Sequence of chain 1.A:
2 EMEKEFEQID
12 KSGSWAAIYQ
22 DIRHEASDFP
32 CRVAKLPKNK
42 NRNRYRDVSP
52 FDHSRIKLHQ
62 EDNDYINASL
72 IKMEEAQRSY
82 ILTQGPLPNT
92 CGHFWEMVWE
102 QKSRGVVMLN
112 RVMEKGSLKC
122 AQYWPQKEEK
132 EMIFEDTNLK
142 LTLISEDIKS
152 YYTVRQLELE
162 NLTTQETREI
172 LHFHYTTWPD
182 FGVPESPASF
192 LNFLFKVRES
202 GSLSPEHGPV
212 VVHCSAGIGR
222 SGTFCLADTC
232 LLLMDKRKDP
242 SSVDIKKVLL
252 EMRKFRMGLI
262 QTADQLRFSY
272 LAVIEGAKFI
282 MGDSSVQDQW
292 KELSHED

This protein binds this small molecule.
Small molecule (SMILES): O=C(O)COc1c(C(=O)O)sc(-c2cccc(N(C(=O)c3ccccc3)C3CCCCC3)c2)c1Br

Binding-site contacts:
Ligand atom C19 contacts residue PHE182 of chain 1.A at 3.6 Å (hydrophobic).
Ligand atom C24 contacts residue ASP48 of chain 1.A at 3.4 Å.
Ligand atom O6 contacts residue GLY220 of chain 1.A at 3.7 Å.
Ligand atom O3 contacts residue LYS120 of chain 1.A at 3.0 Å (salt-bridge).
Ligand atom C23 contacts residue ASP48 of chain 1.A at 3.5 Å.
Ligand atom O2 contacts residue TYR46 of chain 1.A at 3.4 Å (h-bond).
Ligand atom C5 contacts residue PHE182 of chain 1.A at 3.8 Å (hydrophobic).
Ligand atom C18 contacts residue TYR46 of chain 1.A at 3.8 Å (hydrophobic).
Ligand atom C20 contacts residue PHE182 of chain 1.A at 3.5 Å (hydrophobic).
Ligand atom C24 contacts residue MET258 of chain 1.A at 3.7 Å (hydrophobic).
Ligand atom O5 contacts residue PHE182 of chain 1.A at 2.9 Å (h-bond).
Ligand atom C17 contacts residue PHE182 of chain 1.A at 3.6 Å (hydrophobic).
Ligand atom C15 contacts residue PHE182 of chain 1.A at 3.7 Å (hydrophobic).
Ligand atom C20 contacts residue ARG221 of chain 1.A at 3.7 Å.
Ligand atom C25 contacts residue ILE219 of chain 1.A at 3.6 Å (hydrophobic).
Ligand atom O5 contacts residue ARG221 of chain 1.A at 3.7 Å.
Ligand atom C18 contacts residue SER216 of chain 1.A at 3.9 Å.
Ligand atom O5 contacts residue GLN266 of chain 1.A at 3.0 Å (h-bond).
Ligand atom C18 contacts residue PHE182 of chain 1.A at 3.9 Å (hydrophobic).
Ligand atom O3 contacts residue SER216 of chain 1.A at 3.4 Å.
Ligand atom O6 contacts residue ARG221 of chain 1.A at 3.1 Å (salt-bridge).
Ligand atom BR1 contacts residue GLN262 of chain 1.A at 3.0 Å.
Ligand atom O3 contacts residue ARG221 of chain 1.A at 3.3 Å (salt-bridge).
Ligand atom C26 contacts residue ILE219 of chain 1.A at 3.6 Å (hydrophobic).
Ligand atom C6 contacts residue PHE182 of chain 1.A at 3.8 Å (hydrophobic).
Ligand atom C22 contacts residue ASP48 of chain 1.A at 3.7 Å.
Ligand atom C26 contacts residue GLN262 of chain 1.A at 3.2 Å.
Ligand atom C14 contacts residue PHE182 of chain 1.A at 3.8 Å (hydrophobic).
Ligand atom O2 contacts residue LYS120 of chain 1.A at 2.8 Å (salt-bridge).
Ligand atom S1 contacts residue PHE182 of chain 1.A at 3.9 Å.
Ligand atom C10 contacts residue VAL49 of chain 1.A at 3.8 Å (hydrophobic).
Ligand atom C16 contacts residue PHE182 of chain 1.A at 3.6 Å (hydrophobic).
Ligand atom BR1 contacts residue ILE219 of chain 1.A at 3.4 Å.
Ligand atom O6 contacts residue CYS215 of chain 1.A at 3.8 Å.
Ligand atom S1 contacts residue TYR46 of chain 1.A at 3.7 Å.
Ligand atom C15 contacts residue ALA217 of chain 1.A at 3.7 Å (hydrophobic).
Ligand atom O3 contacts residue ASP181 of chain 1.A at 3.8 Å.
Ligand atom C18 contacts residue LYS120 of chain 1.A at 3.2 Å.
Ligand atom C20 contacts residue GLY220 of chain 1.A at 3.9 Å.
Ligand atom C11 contacts residue TYR46 of chain 1.A at 3.7 Å (hydrophobic).